Sequence of chain 1.C:
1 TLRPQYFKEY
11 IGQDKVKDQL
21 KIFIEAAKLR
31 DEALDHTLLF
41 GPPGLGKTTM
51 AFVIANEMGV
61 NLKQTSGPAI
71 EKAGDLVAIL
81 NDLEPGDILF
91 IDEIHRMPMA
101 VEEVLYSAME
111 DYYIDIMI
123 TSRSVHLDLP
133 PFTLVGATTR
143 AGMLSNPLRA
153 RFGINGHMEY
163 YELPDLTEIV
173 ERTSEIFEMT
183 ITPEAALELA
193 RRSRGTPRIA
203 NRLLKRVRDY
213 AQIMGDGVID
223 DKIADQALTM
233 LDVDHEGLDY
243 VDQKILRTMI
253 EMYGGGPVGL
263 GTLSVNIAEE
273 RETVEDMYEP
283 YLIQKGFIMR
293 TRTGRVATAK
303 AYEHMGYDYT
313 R

Sequence of chain 1.B:
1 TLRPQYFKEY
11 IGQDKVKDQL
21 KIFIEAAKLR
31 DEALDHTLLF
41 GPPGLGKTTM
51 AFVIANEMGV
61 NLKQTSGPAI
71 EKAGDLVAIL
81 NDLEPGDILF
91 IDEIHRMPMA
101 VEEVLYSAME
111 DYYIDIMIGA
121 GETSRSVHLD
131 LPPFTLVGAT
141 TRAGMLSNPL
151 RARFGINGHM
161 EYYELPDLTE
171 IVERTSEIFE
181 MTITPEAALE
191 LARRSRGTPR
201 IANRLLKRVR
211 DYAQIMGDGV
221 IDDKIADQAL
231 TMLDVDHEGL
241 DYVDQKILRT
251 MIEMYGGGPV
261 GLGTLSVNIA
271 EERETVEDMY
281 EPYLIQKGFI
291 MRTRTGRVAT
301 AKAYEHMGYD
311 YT

A protein and the small-molecule ligand that binds it are described below.
Small molecule (SMILES): Nc1ncnc2c1ncn2[C@@H]1O[C@H](COP(=O)(O)OP(=O)(O)OP(O)(O)=S)[C@@H](O)[C@H]1O

Binding-site contacts:
Ligand atom S1G contacts residue PRO43 of chain 1.C at 3.7 Å.
Ligand atom O2B contacts residue MG1 of chain 1.O at 2.2 Å.
Ligand atom N7 contacts residue TYR163 of chain 1.C at 3.4 Å (h-bond).
Ligand atom S1G contacts residue LYS47 of chain 1.C at 3.3 Å (salt-bridge).
Ligand atom C2 contacts residue PRO4 of chain 1.C at 3.6 Å (hydrophobic).
Ligand atom S1G contacts residue THR141 of chain 1.C at 3.4 Å (h-bond).
Ligand atom C5' contacts residue ARG200 of chain 1.C at 3.8 Å.
Ligand atom O2A contacts residue GLU110 of chain 1.B at 3.7 Å.
Ligand atom O2' contacts residue LEU2 of chain 1.C at 3.0 Å (h-bond).
Ligand atom N6 contacts residue TYR163 of chain 1.C at 3.5 Å (h-bond).
Ligand atom PG contacts residue MG1 of chain 1.O at 3.5 Å.
Ligand atom O3A contacts residue ARG200 of chain 1.C at 3.6 Å.
Ligand atom O1A contacts residue ARG3 of chain 1.C at 3.7 Å.
Ligand atom PB contacts residue MG1 of chain 1.O at 3.5 Å.
Ligand atom O1B contacts residue LYS47 of chain 1.C at 3.1 Å (salt-bridge).
Ligand atom O2' contacts residue ASN203 of chain 1.C at 3.8 Å.
Ligand atom O3A contacts residue GLY46 of chain 1.C at 3.7 Å.
Ligand atom O3G contacts residue ARG200 of chain 1.C at 3.6 Å.
Ligand atom O2G contacts residue THR48 of chain 1.C at 3.8 Å.
Ligand atom C8 contacts residue PRO199 of chain 1.C at 3.8 Å (hydrophobic).
Ligand atom O2A contacts residue ARG200 of chain 1.C at 3.5 Å (salt-bridge).
Ligand atom O1A contacts residue LYS47 of chain 1.C at 3.7 Å.
Ligand atom N9 contacts residue PRO199 of chain 1.C at 3.8 Å.
Ligand atom N7 contacts residue LEU45 of chain 1.C at 3.8 Å.
Ligand atom O2A contacts residue ARG3 of chain 1.C at 3.2 Å (salt-bridge).
Ligand atom O1B contacts residue THR48 of chain 1.C at 3.8 Å.
Ligand atom O1A contacts residue THR49 of chain 1.C at 3.0 Å (h-bond).
Ligand atom N6 contacts residue TYR10 of chain 1.C at 3.5 Å.
Ligand atom C2' contacts residue LEU2 of chain 1.C at 3.8 Å (hydrophobic).
Ligand atom O3B contacts residue ARG200 of chain 1.C at 3.4 Å (salt-bridge).
Ligand atom N6 contacts residue ILE11 of chain 1.C at 2.7 Å (h-bond).
Ligand atom O3G contacts residue ARG153 of chain 1.B at 2.8 Å (salt-bridge).
Ligand atom O1B contacts residue GLY46 of chain 1.C at 3.7 Å.
Ligand atom O3A contacts residue GLY44 of chain 1.C at 3.4 Å.
Ligand atom O1A contacts residue THR48 of chain 1.C at 3.5 Å (h-bond).
Ligand atom O3B contacts residue GLY44 of chain 1.C at 3.1 Å (h-bond).
Ligand atom O2B contacts residue THR48 of chain 1.C at 3.0 Å (h-bond).
Ligand atom O1A contacts residue GLY46 of chain 1.C at 3.4 Å.
Ligand atom O2G contacts residue MG1 of chain 1.O at 2.1 Å.
Ligand atom N1 contacts residue PRO4 of chain 1.C at 3.8 Å.